The protein below binds the small molecule below.
Small molecule (SMILES): CC(=O)N[C@@H]1[C@@H](O)[C@H](O)[C@@H](CO)O[C@H]1O

Binding-site contacts:
Ligand atom O5 contacts residue ASN21 of chain 38.E at 2.5 Å (h-bond).
Ligand atom C3 contacts residue ASN21 of chain 38.E at 3.7 Å.
Ligand atom C6 contacts residue ASN21 of chain 38.E at 3.3 Å.
Ligand atom C7 contacts residue ASN21 of chain 38.E at 4.0 Å.
Ligand atom O6 contacts residue ASN21 of chain 38.E at 4.3 Å.
Ligand atom C5 contacts residue ASN21 of chain 38.E at 3.3 Å.
Ligand atom N2 contacts residue ASN21 of chain 38.E at 3.3 Å (h-bond).
Ligand atom C2 contacts residue ASN21 of chain 38.E at 2.5 Å.
Ligand atom C1 contacts residue ASN21 of chain 38.E at 1.4 Å.
Ligand atom C4 contacts residue ASN21 of chain 38.E at 3.8 Å.
Ligand atom O7 contacts residue ASN21 of chain 38.E at 4.0 Å.

Sequence of chain 38.E:
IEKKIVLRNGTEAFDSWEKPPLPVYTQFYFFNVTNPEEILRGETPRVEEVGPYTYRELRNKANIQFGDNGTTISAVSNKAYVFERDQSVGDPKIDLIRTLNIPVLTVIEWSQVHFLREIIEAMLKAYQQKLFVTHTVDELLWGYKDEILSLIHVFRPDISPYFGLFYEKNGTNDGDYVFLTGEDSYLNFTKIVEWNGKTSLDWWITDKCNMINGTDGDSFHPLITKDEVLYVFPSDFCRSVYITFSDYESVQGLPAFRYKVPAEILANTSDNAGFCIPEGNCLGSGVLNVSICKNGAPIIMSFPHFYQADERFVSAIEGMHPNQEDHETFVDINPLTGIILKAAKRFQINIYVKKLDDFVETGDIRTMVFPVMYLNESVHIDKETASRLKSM